The protein below binds the small molecule below.
Small molecule (SMILES): CC(=O)N[C@H]1[C@H](O[C@H]2[C@H](O)[C@@H](NC(C)=O)CO[C@@H]2CO)O[C@H](CO)[C@@H](O)[C@@H]1O

Binding-site contacts:
Ligand atom C1 contacts residue THR206 of chain 1.A at 4.1 Å.
Ligand atom C2 contacts residue ASN204 of chain 1.A at 2.5 Å.
Ligand atom C5 contacts residue ASN204 of chain 1.A at 3.7 Å.
Ligand atom O7 contacts residue ASN204 of chain 1.A at 3.2 Å (h-bond).
Ligand atom C8 contacts residue SER244 of chain 1.A at 3.5 Å.
Ligand atom C8 contacts residue ASN204 of chain 1.A at 4.3 Å.
Ligand atom C4 contacts residue ASN204 of chain 1.A at 4.3 Å.
Ligand atom C7 contacts residue HIS321 of chain 1.A at 4.4 Å.
Ligand atom O5 contacts residue THR206 of chain 1.A at 4.1 Å.
Ligand atom O5 contacts residue ASN204 of chain 1.A at 2.4 Å (h-bond).
Ligand atom O7 contacts residue HIS321 of chain 1.A at 3.5 Å (h-bond).
Ligand atom C7 contacts residue ASN204 of chain 1.A at 3.2 Å.
Ligand atom O6 contacts residue THR206 of chain 1.A at 4.0 Å.
Ligand atom C3 contacts residue ASN204 of chain 1.A at 3.8 Å.
Ligand atom C8 contacts residue ILE247 of chain 1.A at 3.8 Å (hydrophobic).
Ligand atom N2 contacts residue ASN204 of chain 1.A at 2.8 Å (h-bond).
Ligand atom C1 contacts residue ASN204 of chain 1.A at 1.4 Å.
Ligand atom C5 contacts residue THR206 of chain 1.A at 4.0 Å.
Ligand atom O6 contacts residue ASN204 of chain 1.A at 4.0 Å.

Sequence of chain 1.A:
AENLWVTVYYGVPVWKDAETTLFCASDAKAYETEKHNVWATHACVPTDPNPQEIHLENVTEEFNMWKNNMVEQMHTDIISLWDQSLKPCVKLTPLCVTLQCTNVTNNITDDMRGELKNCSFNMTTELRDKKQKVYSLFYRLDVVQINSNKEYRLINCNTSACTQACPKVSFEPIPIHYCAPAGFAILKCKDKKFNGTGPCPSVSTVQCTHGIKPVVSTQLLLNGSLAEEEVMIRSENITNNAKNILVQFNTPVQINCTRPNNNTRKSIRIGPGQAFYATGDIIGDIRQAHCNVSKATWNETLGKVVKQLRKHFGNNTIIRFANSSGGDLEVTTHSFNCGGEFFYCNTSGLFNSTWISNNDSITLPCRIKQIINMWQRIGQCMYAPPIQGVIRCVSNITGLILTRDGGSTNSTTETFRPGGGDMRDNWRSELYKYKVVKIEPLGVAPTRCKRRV